Binding-site contacts:
Ligand atom C8 contacts residue ASN122 of chain 1.I at 3.8 Å.
Ligand atom N2 contacts residue ASN122 of chain 1.I at 3.1 Å (h-bond).
Ligand atom C2 contacts residue ASN122 of chain 1.I at 2.5 Å.
Ligand atom C5 contacts residue ASN122 of chain 1.I at 3.6 Å.
Ligand atom C2 contacts residue HIS100 of chain 1.I at 4.4 Å.
Ligand atom C8 contacts residue PHE121 of chain 1.I at 3.9 Å (hydrophobic).
Ligand atom C7 contacts residue ASN122 of chain 1.I at 3.2 Å.
Ligand atom C7 contacts residue HIS100 of chain 1.I at 3.8 Å.
Ligand atom C8 contacts residue HIS100 of chain 1.I at 4.0 Å.
Ligand atom N2 contacts residue HIS100 of chain 1.I at 3.9 Å.
Ligand atom O3 contacts residue HIS100 of chain 1.I at 3.6 Å.
Ligand atom C4 contacts residue ASN122 of chain 1.I at 4.1 Å.
Ligand atom C8 contacts residue SER120 of chain 1.I at 4.0 Å.
Ligand atom C8 contacts residue LYS133 of chain 1.I at 4.0 Å.
Ligand atom C1 contacts residue ASN122 of chain 1.I at 1.4 Å.
Ligand atom C3 contacts residue ASN122 of chain 1.I at 3.8 Å.
Ligand atom O5 contacts residue ASN122 of chain 1.I at 2.3 Å (h-bond).
Ligand atom O7 contacts residue ASN122 of chain 1.I at 3.0 Å.
Ligand atom O7 contacts residue PHE121 of chain 1.I at 3.8 Å.
Ligand atom C7 contacts residue PHE121 of chain 1.I at 4.2 Å (hydrophobic).
Ligand atom O7 contacts residue HIS100 of chain 1.I at 3.9 Å.

Sequence of chain 1.I:
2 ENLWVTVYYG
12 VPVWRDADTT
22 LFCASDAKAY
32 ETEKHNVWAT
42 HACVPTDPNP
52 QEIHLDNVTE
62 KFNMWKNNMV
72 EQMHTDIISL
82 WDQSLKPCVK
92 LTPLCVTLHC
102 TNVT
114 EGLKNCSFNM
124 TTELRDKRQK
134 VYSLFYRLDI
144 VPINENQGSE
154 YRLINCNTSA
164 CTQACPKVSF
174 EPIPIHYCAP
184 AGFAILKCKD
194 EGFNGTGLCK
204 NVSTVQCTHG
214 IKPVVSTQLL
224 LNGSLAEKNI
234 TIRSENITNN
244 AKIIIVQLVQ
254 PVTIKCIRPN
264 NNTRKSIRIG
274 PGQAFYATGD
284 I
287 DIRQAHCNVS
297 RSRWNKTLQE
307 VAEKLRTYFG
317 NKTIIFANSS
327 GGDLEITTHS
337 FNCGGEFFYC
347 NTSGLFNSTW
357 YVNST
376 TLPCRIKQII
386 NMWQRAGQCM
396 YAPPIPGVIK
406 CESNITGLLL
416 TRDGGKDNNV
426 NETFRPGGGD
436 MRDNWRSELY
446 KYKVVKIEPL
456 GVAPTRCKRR

The small molecule below binds the protein below.
Small molecule (SMILES): CC(=O)N[C@H]1[C@H](O[C@H]2[C@H](O)[C@@H](NC(C)=O)CO[C@@H]2CO)O[C@H](CO)[C@@H](O[C@@H]2O[C@H](CO)[C@@H](O)[C@H](O)[C@@H]2O)[C@@H]1O